Binding-site contacts:
Ligand atom N8 contacts residue CYS91 of chain 1.F at 3.5 Å (h-bond).
Ligand atom C6 contacts residue VAL178 of chain 1.F at 3.4 Å (hydrophobic).
Ligand atom C9 contacts residue SER90 of chain 1.F at 3.4 Å.
Ligand atom C3' contacts residue PO41 of chain 1.M at 3.5 Å.
Ligand atom C5 contacts residue PHE159 of chain 1.F at 3.5 Å (hydrophobic).
Ligand atom O4' contacts residue PO41 of chain 1.M at 3.5 Å (h-bond).
Ligand atom N1 contacts residue VAL178 of chain 1.F at 3.4 Å (h-bond).
Ligand atom C4' contacts residue PO41 of chain 1.M at 3.5 Å.
Ligand atom C5 contacts residue VAL178 of chain 1.F at 3.3 Å (hydrophobic).
Ligand atom O2' contacts residue GLU181 of chain 1.F at 3.0 Å (salt-bridge).
Ligand atom N6 contacts residue ASP204 of chain 1.F at 2.9 Å (salt-bridge).
Ligand atom O3' contacts residue PO41 of chain 1.M at 2.4 Å (h-bond).
Ligand atom N7 contacts residue ASP204 of chain 1.F at 2.8 Å (salt-bridge).
Ligand atom C2' contacts residue MET180 of chain 1.F at 3.4 Å (hydrophobic).
Ligand atom O4' contacts residue SER90 of chain 1.F at 2.8 Å (h-bond).
Ligand atom O3' contacts residue GLU181 of chain 1.F at 2.9 Å (salt-bridge).
Ligand atom N3 contacts residue VAL178 of chain 1.F at 3.2 Å (h-bond).
Ligand atom O5' contacts residue HIS4 of chain 1.C at 2.8 Å (h-bond).
Ligand atom C4 contacts residue PHE159 of chain 1.F at 3.5 Å (hydrophobic).
Ligand atom C1' contacts residue PO41 of chain 1.M at 3.4 Å.
Ligand atom C1' contacts residue SER90 of chain 1.F at 3.1 Å.
Ligand atom N6 contacts residue GLY92 of chain 1.F at 3.4 Å.
Ligand atom C4' contacts residue ARG43 of chain 1.C at 3.4 Å.
Ligand atom N7 contacts residue GLY92 of chain 1.F at 3.2 Å (h-bond).
Ligand atom O2' contacts residue GLU179 of chain 1.F at 3.0 Å.
Ligand atom C2 contacts residue PHE159 of chain 1.F at 3.5 Å (hydrophobic).
Ligand atom C2 contacts residue VAL178 of chain 1.F at 3.3 Å (hydrophobic).
Ligand atom N3 contacts residue PHE159 of chain 1.F at 3.5 Å.
Ligand atom C5' contacts residue HIS4 of chain 1.C at 3.1 Å.
Ligand atom O5' contacts residue PHE159 of chain 1.F at 3.4 Å.
Ligand atom N3 contacts residue GLU179 of chain 1.F at 3.5 Å.
Ligand atom C6 contacts residue GLY92 of chain 1.F at 3.6 Å.
Ligand atom C5 contacts residue GLY92 of chain 1.F at 3.4 Å.
Ligand atom O2' contacts residue PO41 of chain 1.M at 3.5 Å (h-bond).
Ligand atom N7 contacts residue CYS91 of chain 1.F at 3.4 Å.
Ligand atom O4' contacts residue ARG43 of chain 1.C at 3.6 Å (salt-bridge).
Ligand atom C4 contacts residue VAL178 of chain 1.F at 3.2 Å (hydrophobic).
Ligand atom N8 contacts residue SER90 of chain 1.F at 3.3 Å (h-bond).
Ligand atom N8 contacts residue SER203 of chain 1.F at 3.4 Å (h-bond).
Ligand atom O2' contacts residue MET180 of chain 1.F at 2.8 Å (h-bond).

Sequence of chain 1.F:
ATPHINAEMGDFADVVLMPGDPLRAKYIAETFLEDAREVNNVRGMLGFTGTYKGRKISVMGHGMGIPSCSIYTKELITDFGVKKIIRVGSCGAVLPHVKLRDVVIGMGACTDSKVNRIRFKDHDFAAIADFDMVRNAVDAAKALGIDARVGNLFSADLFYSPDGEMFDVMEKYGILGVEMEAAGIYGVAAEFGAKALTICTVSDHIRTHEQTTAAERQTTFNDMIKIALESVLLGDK

Sequence of chain 1.C:
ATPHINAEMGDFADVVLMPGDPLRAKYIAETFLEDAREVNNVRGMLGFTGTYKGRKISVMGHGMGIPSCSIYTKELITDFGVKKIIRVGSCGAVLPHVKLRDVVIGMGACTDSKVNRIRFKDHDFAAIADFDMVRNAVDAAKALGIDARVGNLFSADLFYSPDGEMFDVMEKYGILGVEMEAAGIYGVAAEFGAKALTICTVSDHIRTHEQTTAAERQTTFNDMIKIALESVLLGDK

A protein and the small-molecule ligand that binds it are described below.
Small molecule (SMILES): Nc1ncnc2c([C@@H]3O[C@H](CO)[C@@H](O)[C@H]3O)n[nH]c12